The protein below binds the small molecule below.
Small molecule (SMILES): Nc1ncnc2c1ncn2[C@H]1C[C@H](O)[C@@H](COP(=O)(O)O)O1

Sequence of chain 1.Q:
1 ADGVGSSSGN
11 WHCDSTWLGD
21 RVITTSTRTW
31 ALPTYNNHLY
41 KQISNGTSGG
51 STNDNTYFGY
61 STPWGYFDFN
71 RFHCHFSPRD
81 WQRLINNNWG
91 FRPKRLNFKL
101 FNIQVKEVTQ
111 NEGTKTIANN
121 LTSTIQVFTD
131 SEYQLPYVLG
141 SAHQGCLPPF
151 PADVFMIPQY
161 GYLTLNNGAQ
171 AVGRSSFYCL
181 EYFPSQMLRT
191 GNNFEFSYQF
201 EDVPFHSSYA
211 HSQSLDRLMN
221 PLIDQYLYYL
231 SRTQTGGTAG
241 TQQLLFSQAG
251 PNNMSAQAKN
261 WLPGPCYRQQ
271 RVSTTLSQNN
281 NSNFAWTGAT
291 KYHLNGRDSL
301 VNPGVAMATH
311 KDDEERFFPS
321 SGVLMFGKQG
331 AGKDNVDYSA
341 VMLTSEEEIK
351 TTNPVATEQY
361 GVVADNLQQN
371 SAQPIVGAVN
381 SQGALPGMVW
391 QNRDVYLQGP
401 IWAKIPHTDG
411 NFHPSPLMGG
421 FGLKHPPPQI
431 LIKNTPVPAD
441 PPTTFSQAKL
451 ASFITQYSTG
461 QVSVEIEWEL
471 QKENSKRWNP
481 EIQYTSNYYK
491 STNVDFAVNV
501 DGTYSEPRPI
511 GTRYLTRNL

Sequence of chain 1.E:
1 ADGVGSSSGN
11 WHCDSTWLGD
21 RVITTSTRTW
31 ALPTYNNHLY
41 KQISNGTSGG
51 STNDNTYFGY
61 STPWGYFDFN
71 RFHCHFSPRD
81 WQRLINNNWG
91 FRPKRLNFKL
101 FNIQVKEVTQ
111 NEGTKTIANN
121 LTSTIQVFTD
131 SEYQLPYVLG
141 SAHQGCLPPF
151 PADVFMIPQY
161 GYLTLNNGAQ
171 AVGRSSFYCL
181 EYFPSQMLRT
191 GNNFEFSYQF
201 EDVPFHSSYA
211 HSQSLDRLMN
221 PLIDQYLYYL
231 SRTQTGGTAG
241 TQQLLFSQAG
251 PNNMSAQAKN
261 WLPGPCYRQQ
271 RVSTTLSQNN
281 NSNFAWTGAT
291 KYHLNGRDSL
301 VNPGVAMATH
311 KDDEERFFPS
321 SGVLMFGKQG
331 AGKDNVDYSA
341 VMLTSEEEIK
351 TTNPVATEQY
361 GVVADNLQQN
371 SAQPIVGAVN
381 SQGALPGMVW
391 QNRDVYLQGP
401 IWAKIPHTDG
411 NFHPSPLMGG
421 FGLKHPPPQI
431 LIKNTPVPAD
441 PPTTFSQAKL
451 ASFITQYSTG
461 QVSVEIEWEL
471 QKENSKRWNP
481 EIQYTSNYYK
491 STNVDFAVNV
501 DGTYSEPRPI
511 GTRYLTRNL

Binding-site contacts:
Ligand atom N7 contacts residue PRO204 of chain 1.E at 4.0 Å.
Ligand atom N1 contacts residue VAL203 of chain 1.E at 4.0 Å.
Ligand atom C5 contacts residue PRO414 of chain 1.E at 4.1 Å (hydrophobic).
Ligand atom C5' contacts residue ASP409 of chain 1.Q at 4.0 Å.
Ligand atom N3 contacts residue PRO414 of chain 1.E at 3.9 Å.
Ligand atom O3' contacts residue HIS413 of chain 1.E at 4.1 Å.
Ligand atom C6 contacts residue SER415 of chain 1.E at 4.0 Å.
Ligand atom N7 contacts residue HIS413 of chain 1.E at 4.0 Å.
Ligand atom OP1 contacts residue DC1 of chain 1.QB at 2.5 Å (h-bond).
Ligand atom C3' contacts residue HIS413 of chain 1.E at 3.6 Å.
Ligand atom N6 contacts residue PRO416 of chain 1.E at 3.9 Å.
Ligand atom O5' contacts residue ASP409 of chain 1.Q at 3.6 Å.
Ligand atom C6 contacts residue PRO414 of chain 1.E at 3.5 Å (hydrophobic).
Ligand atom N7 contacts residue SER415 of chain 1.E at 3.8 Å.
Ligand atom C4 contacts residue PRO204 of chain 1.E at 4.0 Å (hydrophobic).
Ligand atom C5 contacts residue PRO204 of chain 1.E at 3.9 Å (hydrophobic).
Ligand atom C1' contacts residue DC1 of chain 1.QB at 3.9 Å.
Ligand atom P contacts residue DC1 of chain 1.QB at 1.6 Å.
Ligand atom OP1 contacts residue ASN411 of chain 1.Q at 3.6 Å.
Ligand atom C6 contacts residue GLY422 of chain 1.E at 3.8 Å.
Ligand atom N6 contacts residue PHE421 of chain 1.E at 4.1 Å.
Ligand atom O4' contacts residue DC1 of chain 1.QB at 3.3 Å.
Ligand atom N1 contacts residue GLY422 of chain 1.E at 3.0 Å (h-bond).
Ligand atom C2 contacts residue PRO414 of chain 1.E at 4.1 Å (hydrophobic).
Ligand atom C2 contacts residue GLY422 of chain 1.E at 3.5 Å.
Ligand atom C5' contacts residue DC1 of chain 1.QB at 3.9 Å.
Ligand atom N9 contacts residue PRO204 of chain 1.E at 4.2 Å.
Ligand atom N6 contacts residue PRO414 of chain 1.E at 3.7 Å.
Ligand atom N6 contacts residue GLY420 of chain 1.E at 4.2 Å.
Ligand atom C2' contacts residue PRO414 of chain 1.E at 3.5 Å (hydrophobic).
Ligand atom C2 contacts residue ILE405 of chain 1.E at 4.1 Å (hydrophobic).
Ligand atom N6 contacts residue GLY422 of chain 1.E at 3.1 Å (h-bond).
Ligand atom C4' contacts residue DC1 of chain 1.QB at 4.1 Å.
Ligand atom C5' contacts residue HIS413 of chain 1.E at 3.7 Å.
Ligand atom N6 contacts residue SER415 of chain 1.E at 3.4 Å.
Ligand atom C8 contacts residue PRO204 of chain 1.E at 4.1 Å (hydrophobic).
Ligand atom OP2 contacts residue DC1 of chain 1.QB at 2.5 Å (h-bond).
Ligand atom N1 contacts residue PRO414 of chain 1.E at 3.5 Å (h-bond).
Ligand atom C8 contacts residue HIS413 of chain 1.E at 3.6 Å.
Ligand atom O5' contacts residue DC1 of chain 1.QB at 2.5 Å (h-bond).